Sequence of chain 1.B:
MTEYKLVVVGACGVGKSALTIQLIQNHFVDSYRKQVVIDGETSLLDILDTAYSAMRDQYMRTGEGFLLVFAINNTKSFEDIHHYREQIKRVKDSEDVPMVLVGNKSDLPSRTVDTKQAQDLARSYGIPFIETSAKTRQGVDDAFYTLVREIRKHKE

A small-molecule ligand and the protein it binds are described below.
Small molecule (SMILES): CCC(=O)N1CCN(C(=O)CNc2cc(Cl)c(Cl)cc2OC)CC1

Binding-site contacts:
Ligand atom C12 contacts residue VAL10 of chain 1.B at 3.2 Å (hydrophobic).
Ligand atom O13 contacts residue GLN100 of chain 1.B at 3.7 Å.
Ligand atom CL2 contacts residue ARG69 of chain 1.B at 3.1 Å.
Ligand atom C14 contacts residue GLN100 of chain 1.B at 3.0 Å.
Ligand atom C14 contacts residue MET73 of chain 1.B at 3.6 Å (hydrophobic).
Ligand atom O22 contacts residue CYS13 of chain 1.B at 3.8 Å.
Ligand atom C05 contacts residue VAL10 of chain 1.B at 3.5 Å (hydrophobic).
Ligand atom C05 contacts residue TYR97 of chain 1.B at 4.3 Å (hydrophobic).
Ligand atom C02 contacts residue GLY11 of chain 1.B at 4.0 Å.
Ligand atom N04 contacts residue TYR97 of chain 1.B at 3.2 Å.
Ligand atom C24 contacts residue GLY11 of chain 1.B at 3.7 Å.
Ligand atom C17 contacts residue CYS13 of chain 1.B at 4.2 Å (hydrophobic).
Ligand atom CL2 contacts residue MET73 of chain 1.B at 3.8 Å.
Ligand atom N04 contacts residue GLY11 of chain 1.B at 3.4 Å (h-bond).
Ligand atom CL1 contacts residue THR59 of chain 1.B at 3.4 Å.
Ligand atom C23 contacts residue CYS13 of chain 1.B at 3.1 Å (hydrophobic).
Ligand atom C19 contacts residue CYS13 of chain 1.B at 3.0 Å (hydrophobic).
Ligand atom C09 contacts residue ARG69 of chain 1.B at 4.1 Å.
Ligand atom N15 contacts residue GLY11 of chain 1.B at 4.2 Å.
Ligand atom C09 contacts residue VAL10 of chain 1.B at 4.0 Å (hydrophobic).
Ligand atom C14 contacts residue ILE101 of chain 1.B at 3.8 Å (hydrophobic).
Ligand atom C11 contacts residue VAL10 of chain 1.B at 3.5 Å (hydrophobic).
Ligand atom N18 contacts residue CYS13 of chain 1.B at 3.2 Å (h-bond).
Ligand atom O13 contacts residue TYR97 of chain 1.B at 3.3 Å.
Ligand atom C03 contacts residue GLY11 of chain 1.B at 2.9 Å.
Ligand atom C07 contacts residue VAL10 of chain 1.B at 4.3 Å (hydrophobic).
Ligand atom C14 contacts residue TYR97 of chain 1.B at 3.7 Å (hydrophobic).
Ligand atom N04 contacts residue VAL10 of chain 1.B at 3.6 Å.
Ligand atom C20 contacts residue CYS13 of chain 1.B at 2.7 Å (hydrophobic).
Ligand atom C02 contacts residue TYR97 of chain 1.B at 3.8 Å (hydrophobic).
Ligand atom C24 contacts residue LYS17 of chain 1.B at 4.3 Å.
Ligand atom C21 contacts residue CYS13 of chain 1.B at 1.8 Å (hydrophobic).
Ligand atom O13 contacts residue VAL10 of chain 1.B at 3.5 Å.
Ligand atom C23 contacts residue GLY11 of chain 1.B at 4.3 Å.
Ligand atom C06 contacts residue VAL10 of chain 1.B at 4.1 Å (hydrophobic).
Ligand atom O01 contacts residue TYR97 of chain 1.B at 3.5 Å.
Ligand atom CL2 contacts residue TYR72 of chain 1.B at 3.9 Å.
Ligand atom C03 contacts residue TYR97 of chain 1.B at 3.3 Å (hydrophobic).
Ligand atom C11 contacts residue MET73 of chain 1.B at 3.9 Å (hydrophobic).
Ligand atom C12 contacts residue TYR97 of chain 1.B at 4.2 Å (hydrophobic).